This small molecule binds to this protein.
Small molecule (SMILES): C[C@H](N)C(=O)N[C@@H](Cc1ccc(O)cc1)C(=O)N[C@H](C=O)CCCN=C(N)N

Sequence of chain 1.B:
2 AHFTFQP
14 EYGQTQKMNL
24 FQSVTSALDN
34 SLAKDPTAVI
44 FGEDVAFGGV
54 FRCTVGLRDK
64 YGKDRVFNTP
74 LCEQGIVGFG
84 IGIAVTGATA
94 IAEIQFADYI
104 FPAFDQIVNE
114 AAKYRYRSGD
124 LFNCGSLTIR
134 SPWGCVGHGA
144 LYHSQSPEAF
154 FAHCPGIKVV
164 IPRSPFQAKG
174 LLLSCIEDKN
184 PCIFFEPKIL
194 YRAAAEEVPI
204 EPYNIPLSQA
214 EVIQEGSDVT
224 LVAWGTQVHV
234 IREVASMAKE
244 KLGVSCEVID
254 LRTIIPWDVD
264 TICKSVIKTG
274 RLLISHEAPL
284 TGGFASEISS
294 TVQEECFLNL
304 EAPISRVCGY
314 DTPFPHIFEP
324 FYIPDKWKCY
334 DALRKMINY

Sequence of chain 2.A:
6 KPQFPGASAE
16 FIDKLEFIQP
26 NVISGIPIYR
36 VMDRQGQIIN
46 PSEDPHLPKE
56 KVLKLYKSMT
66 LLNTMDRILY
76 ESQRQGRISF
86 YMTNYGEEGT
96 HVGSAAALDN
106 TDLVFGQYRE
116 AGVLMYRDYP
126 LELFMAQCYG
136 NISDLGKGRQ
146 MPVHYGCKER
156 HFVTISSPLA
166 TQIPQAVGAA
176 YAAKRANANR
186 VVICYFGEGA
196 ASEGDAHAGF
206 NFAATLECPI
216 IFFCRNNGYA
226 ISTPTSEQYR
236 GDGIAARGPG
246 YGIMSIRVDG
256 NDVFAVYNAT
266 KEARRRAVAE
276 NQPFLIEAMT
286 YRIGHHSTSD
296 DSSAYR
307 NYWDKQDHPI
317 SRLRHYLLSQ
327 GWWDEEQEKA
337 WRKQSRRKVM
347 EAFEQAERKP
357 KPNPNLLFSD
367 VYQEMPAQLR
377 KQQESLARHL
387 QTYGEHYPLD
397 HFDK

Binding-site contacts:
Ligand atom CB contacts residue PHE54 of chain 1.B at 3.7 Å (hydrophobic).
Ligand atom CZ contacts residue GLY52 of chain 1.B at 3.6 Å.
Ligand atom NH1 contacts residue ARG55 of chain 1.B at 3.8 Å.
Ligand atom NH2 contacts residue GLY51 of chain 1.B at 3.4 Å.
Ligand atom O contacts residue VAL53 of chain 1.B at 3.6 Å.
Ligand atom CA contacts residue PHE54 of chain 1.B at 3.8 Å (hydrophobic).
Ligand atom N contacts residue PHE54 of chain 1.B at 3.8 Å.
Ligand atom NH2 contacts residue GLY52 of chain 1.B at 2.9 Å (h-bond).
Ligand atom C contacts residue SER294 of chain 2.A at 3.3 Å.
Ligand atom NE contacts residue PHE50 of chain 1.B at 3.5 Å.
Ligand atom CA contacts residue VAL53 of chain 1.B at 3.5 Å (hydrophobic).
Ligand atom CD2 contacts residue PHE99 of chain 1.B at 3.9 Å (hydrophobic).
Ligand atom O contacts residue SER294 of chain 2.A at 3.0 Å (h-bond).
Ligand atom N contacts residue ARG195 of chain 1.B at 3.1 Å.
Ligand atom C contacts residue PHE54 of chain 1.B at 3.9 Å (hydrophobic).
Ligand atom NH2 contacts residue PHE50 of chain 1.B at 3.3 Å (h-bond).
Ligand atom CB contacts residue ARG195 of chain 1.B at 3.2 Å.
Ligand atom CE2 contacts residue VAL53 of chain 1.B at 3.5 Å (hydrophobic).
Ligand atom CD1 contacts residue SER294 of chain 2.A at 2.3 Å.
Ligand atom CD contacts residue ARG55 of chain 1.B at 3.9 Å.
Ligand atom CA contacts residue SER294 of chain 2.A at 2.8 Å.
Ligand atom C contacts residue SER294 of chain 2.A at 2.6 Å.
Ligand atom CG contacts residue SER294 of chain 2.A at 3.5 Å.
Ligand atom NH2 contacts residue VAL58 of chain 1.B at 3.9 Å.
Ligand atom CE2 contacts residue PHE99 of chain 1.B at 3.8 Å (hydrophobic).
Ligand atom CA contacts residue ARG195 of chain 1.B at 3.8 Å.
Ligand atom CA contacts residue VAL53 of chain 1.B at 3.4 Å (hydrophobic).
Ligand atom OH contacts residue ILE226 of chain 2.A at 3.8 Å.
Ligand atom O contacts residue SER294 of chain 2.A at 3.6 Å (h-bond).
Ligand atom C contacts residue ASP295 of chain 2.A at 3.6 Å.
Ligand atom N contacts residue SER294 of chain 2.A at 3.1 Å (h-bond).
Ligand atom N contacts residue VAL53 of chain 1.B at 2.7 Å (h-bond).
Ligand atom C contacts residue VAL53 of chain 1.B at 3.5 Å (hydrophobic).
Ligand atom CD2 contacts residue PHE54 of chain 1.B at 3.7 Å (hydrophobic).
Ligand atom O contacts residue VAL53 of chain 1.B at 3.7 Å.
Ligand atom NE contacts residue GLY52 of chain 1.B at 3.5 Å (h-bond).
Ligand atom CZ contacts residue PHE50 of chain 1.B at 3.5 Å (hydrophobic).
Ligand atom CB contacts residue VAL53 of chain 1.B at 3.4 Å (hydrophobic).
Ligand atom CE1 contacts residue SER294 of chain 2.A at 2.8 Å.
Ligand atom CG contacts residue ARG55 of chain 1.B at 3.2 Å.